Binding-site contacts:
Ligand atom OG2 contacts residue LYS91 of chain 1.L at 2.6 Å (salt-bridge).
Ligand atom C51 contacts residue LYS46 of chain 1.L at 3.9 Å.
Ligand atom O33 contacts residue MG1 of chain 1.TB at 3.8 Å.
Ligand atom O51 contacts residue LYS46 of chain 1.L at 3.1 Å.
Ligand atom C41 contacts residue LYS47 of chain 1.L at 3.6 Å.
Ligand atom O41 contacts residue LYS47 of chain 1.L at 4.0 Å.
Ligand atom C51 contacts residue LYS47 of chain 1.L at 4.1 Å.
Ligand atom O42 contacts residue LYS47 of chain 1.L at 2.7 Å (salt-bridge).
Ligand atom C61 contacts residue LYS47 of chain 1.L at 3.9 Å.
Ligand atom O61 contacts residue LYS46 of chain 1.L at 3.3 Å.
Ligand atom CG2 contacts residue LYS91 of chain 1.L at 3.8 Å.
Ligand atom C21 contacts residue LYS47 of chain 1.L at 4.5 Å.
Ligand atom O51 contacts residue LYS47 of chain 1.L at 3.9 Å.
Ligand atom C42 contacts residue LYS47 of chain 1.L at 4.1 Å.
Ligand atom CH2 contacts residue LYS91 of chain 1.L at 4.2 Å.
Ligand atom C61 contacts residue LYS46 of chain 1.L at 4.2 Å.
Ligand atom C12 contacts residue LYS47 of chain 1.L at 3.3 Å.
Ligand atom CH2 contacts residue PRO48 of chain 1.L at 3.6 Å (hydrophobic).
Ligand atom CH2 contacts residue LYS47 of chain 1.L at 4.5 Å.

A small-molecule ligand and the protein it binds are described below.
Small molecule (SMILES): [H]/N=C(/N)N[C@H]1[C@H](O)[C@@H](O)[C@H](O[C@@H]2O[C@@H](C)[C@](O)(C=O)[C@H]2O[C@@H]2O[C@@H](CO)[C@H](O)[C@@H](O)[C@@H]2NC)[C@@H](N/C(N)=N\[H])[C@@H]1O

Sequence of chain 1.L:
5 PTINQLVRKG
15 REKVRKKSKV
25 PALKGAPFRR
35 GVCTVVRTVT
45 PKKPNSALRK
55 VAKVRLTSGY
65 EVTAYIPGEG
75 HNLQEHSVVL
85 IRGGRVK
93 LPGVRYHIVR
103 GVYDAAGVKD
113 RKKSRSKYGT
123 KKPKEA